Binding-site contacts:
Ligand atom N4 contacts residue VAL203 of chain 1.Z at 3.4 Å (h-bond).
Ligand atom C2' contacts residue PRO204 of chain 1.Z at 4.0 Å (hydrophobic).
Ligand atom C4 contacts residue ASP202 of chain 1.Z at 3.0 Å.
Ligand atom C4 contacts residue PRO204 of chain 1.Z at 3.8 Å (hydrophobic).
Ligand atom C2 contacts residue DA1 of chain 1.HD at 4.2 Å.
Ligand atom C6 contacts residue ASP202 of chain 1.Z at 4.3 Å.
Ligand atom C2 contacts residue PRO204 of chain 1.Z at 4.3 Å (hydrophobic).
Ligand atom N1 contacts residue PRO204 of chain 1.Z at 4.2 Å.
Ligand atom N4 contacts residue PRO204 of chain 1.Z at 4.2 Å.
Ligand atom C1' contacts residue DA1 of chain 1.HD at 3.9 Å.
Ligand atom C4' contacts residue DA1 of chain 1.HD at 4.0 Å.
Ligand atom C5 contacts residue PRO204 of chain 1.Z at 3.6 Å (hydrophobic).
Ligand atom C3' contacts residue DA1 of chain 1.HD at 2.6 Å.
Ligand atom O3' contacts residue DA1 of chain 1.HD at 1.6 Å.
Ligand atom C5' contacts residue PRO204 of chain 1.Z at 4.5 Å (hydrophobic).
Ligand atom N3 contacts residue ASP202 of chain 1.Z at 4.2 Å.
Ligand atom C2' contacts residue DA1 of chain 1.HD at 2.9 Å.
Ligand atom C5 contacts residue ASP202 of chain 1.Z at 3.1 Å.
Ligand atom N4 contacts residue ASP202 of chain 1.Z at 2.4 Å (salt-bridge).
Ligand atom C4 contacts residue VAL203 of chain 1.Z at 4.1 Å (hydrophobic).
Ligand atom O2 contacts residue DA1 of chain 1.HD at 3.4 Å (h-bond).
Ligand atom C6 contacts residue PRO204 of chain 1.Z at 3.9 Å (hydrophobic).
Ligand atom N3 contacts residue PRO204 of chain 1.Z at 4.0 Å.
Ligand atom C5 contacts residue VAL203 of chain 1.Z at 3.8 Å (hydrophobic).

Sequence of chain 1.Z:
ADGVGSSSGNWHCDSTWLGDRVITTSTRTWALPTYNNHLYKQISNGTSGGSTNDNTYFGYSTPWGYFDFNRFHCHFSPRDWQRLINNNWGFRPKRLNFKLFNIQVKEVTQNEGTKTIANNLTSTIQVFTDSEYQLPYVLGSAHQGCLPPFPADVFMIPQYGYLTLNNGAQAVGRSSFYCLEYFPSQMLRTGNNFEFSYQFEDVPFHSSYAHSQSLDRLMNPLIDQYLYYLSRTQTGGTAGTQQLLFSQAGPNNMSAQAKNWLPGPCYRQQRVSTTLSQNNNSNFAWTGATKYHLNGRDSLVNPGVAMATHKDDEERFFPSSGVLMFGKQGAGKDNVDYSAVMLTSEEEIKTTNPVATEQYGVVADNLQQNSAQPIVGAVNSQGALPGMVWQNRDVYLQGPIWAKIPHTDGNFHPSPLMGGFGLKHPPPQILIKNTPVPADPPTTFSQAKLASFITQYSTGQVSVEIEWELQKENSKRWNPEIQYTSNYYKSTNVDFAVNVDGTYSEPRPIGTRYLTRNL

A protein and the small-molecule ligand that binds it are described below.
Small molecule (SMILES): Nc1ccn([C@H]2C[C@H](O)[C@@H](COP(=O)(O)O)O2)c(=O)n1